The protein below binds the small molecule below.
Small molecule (SMILES): CC(=O)N[C@@H]1[C@@H](O)[C@H](O)[C@@H](CO)O[C@H]1O

Binding-site contacts:
Ligand atom C7 contacts residue ASN324 of chain 3.C at 3.5 Å.
Ligand atom C4 contacts residue ASN324 of chain 3.C at 4.1 Å.
Ligand atom C6 contacts residue ASN324 of chain 3.C at 4.5 Å.
Ligand atom C1 contacts residue ASN324 of chain 3.C at 1.5 Å.
Ligand atom O6 contacts residue ASN324 of chain 3.C at 3.7 Å.
Ligand atom O7 contacts residue ASN324 of chain 3.C at 4.3 Å.
Ligand atom C8 contacts residue ASN324 of chain 3.C at 3.9 Å.
Ligand atom C3 contacts residue ASN324 of chain 3.C at 3.7 Å.
Ligand atom C5 contacts residue ASN324 of chain 3.C at 3.7 Å.
Ligand atom C2 contacts residue ASN324 of chain 3.C at 2.3 Å.
Ligand atom O5 contacts residue ASN324 of chain 3.C at 2.4 Å (h-bond).
Ligand atom N2 contacts residue ASN324 of chain 3.C at 2.7 Å (h-bond).

Sequence of chain 3.C:
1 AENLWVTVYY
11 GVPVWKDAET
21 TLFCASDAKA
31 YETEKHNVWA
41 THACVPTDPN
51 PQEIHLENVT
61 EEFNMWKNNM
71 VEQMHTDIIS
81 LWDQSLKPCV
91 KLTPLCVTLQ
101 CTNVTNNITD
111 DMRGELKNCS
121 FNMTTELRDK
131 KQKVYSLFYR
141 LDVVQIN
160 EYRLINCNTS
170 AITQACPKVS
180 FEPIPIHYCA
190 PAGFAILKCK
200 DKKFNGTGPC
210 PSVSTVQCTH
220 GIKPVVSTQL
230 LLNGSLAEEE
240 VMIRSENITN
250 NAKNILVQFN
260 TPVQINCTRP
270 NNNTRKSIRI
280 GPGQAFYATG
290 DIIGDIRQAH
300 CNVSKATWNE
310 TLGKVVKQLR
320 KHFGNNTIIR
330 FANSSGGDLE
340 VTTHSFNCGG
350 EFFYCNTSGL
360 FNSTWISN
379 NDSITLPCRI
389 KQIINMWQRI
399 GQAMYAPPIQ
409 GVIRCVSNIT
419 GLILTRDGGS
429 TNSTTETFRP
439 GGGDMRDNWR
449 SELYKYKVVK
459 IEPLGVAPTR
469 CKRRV